A small-molecule ligand and the protein it binds are described below.
Small molecule (SMILES): CC[C@H](C)[C@H](NC(=O)[C@@H](N)CCCNC(=N)NC)C(=O)N[C@@H](Cc1ccccc1)C(=O)N[C@@H](C)C=O

Sequence of chain 1.B:
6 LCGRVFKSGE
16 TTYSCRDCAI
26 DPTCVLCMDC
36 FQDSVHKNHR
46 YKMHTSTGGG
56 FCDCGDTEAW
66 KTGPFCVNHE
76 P

Binding-site contacts:
Ligand atom CB contacts residue THR28 of chain 1.B at 3.9 Å.
Ligand atom CA contacts residue SO41 of chain 1.L at 3.6 Å.
Ligand atom CD contacts residue ASP58 of chain 1.B at 3.5 Å.
Ligand atom NH2 contacts residue ALA64 of chain 1.B at 4.0 Å.
Ligand atom CG2 contacts residue SO41 of chain 1.L at 3.7 Å.
Ligand atom CG2 contacts residue HIS49 of chain 1.B at 3.6 Å.
Ligand atom N contacts residue VAL30 of chain 1.B at 3.8 Å.
Ligand atom CA contacts residue THR28 of chain 1.B at 3.9 Å.
Ligand atom CB contacts residue SO41 of chain 1.L at 3.5 Å.
Ligand atom CG contacts residue ASP58 of chain 1.B at 3.6 Å.
Ligand atom N contacts residue SO41 of chain 1.L at 2.8 Å (h-bond).
Ligand atom CG1 contacts residue SO41 of chain 1.L at 3.8 Å.
Ligand atom NH2 contacts residue ASP61 of chain 1.B at 3.5 Å (salt-bridge).
Ligand atom N contacts residue PHE56 of chain 1.B at 2.8 Å (h-bond).
Ligand atom NH1 contacts residue ASP61 of chain 1.B at 2.6 Å (salt-bridge).
Ligand atom NE contacts residue THR28 of chain 1.B at 3.8 Å.
Ligand atom C contacts residue SO41 of chain 1.L at 3.8 Å.
Ligand atom NE contacts residue CYS29 of chain 1.B at 3.7 Å.
Ligand atom CB contacts residue SO41 of chain 1.L at 3.9 Å.
Ligand atom O contacts residue THR28 of chain 1.B at 3.8 Å.
Ligand atom CB contacts residue THR28 of chain 1.B at 3.7 Å.
Ligand atom CD1 contacts residue PRO27 of chain 1.B at 4.0 Å (hydrophobic).
Ligand atom CD1 contacts residue HIS49 of chain 1.B at 3.8 Å.
Ligand atom CA contacts residue PHE56 of chain 1.B at 3.8 Å (hydrophobic).
Ligand atom C contacts residue THR28 of chain 1.B at 3.4 Å.
Ligand atom O contacts residue SO41 of chain 1.L at 3.5 Å (h-bond).
Ligand atom O contacts residue GLY55 of chain 1.B at 3.2 Å.
Ligand atom O contacts residue PHE56 of chain 1.B at 3.0 Å (h-bond).
Ligand atom CA contacts residue THR28 of chain 1.B at 3.2 Å.
Ligand atom N contacts residue ASP58 of chain 1.B at 2.8 Å (salt-bridge).
Ligand atom CA contacts residue ASP58 of chain 1.B at 3.2 Å.
Ligand atom NH1 contacts residue ASP58 of chain 1.B at 3.0 Å (salt-bridge).
Ligand atom C contacts residue VAL30 of chain 1.B at 3.9 Å (hydrophobic).
Ligand atom CAA contacts residue ASP26 of chain 1.B at 3.9 Å.
Ligand atom CZ contacts residue ASP61 of chain 1.B at 3.5 Å.
Ligand atom C contacts residue PHE56 of chain 1.B at 3.9 Å (hydrophobic).
Ligand atom N contacts residue THR28 of chain 1.B at 2.8 Å (h-bond).
Ligand atom CG1 contacts residue THR28 of chain 1.B at 3.8 Å.
Ligand atom CA contacts residue SO41 of chain 1.L at 3.6 Å.
Ligand atom CD contacts residue THR28 of chain 1.B at 3.3 Å.